This small molecule binds to this protein.
Small molecule (SMILES): CS(=O)(=O)c1ccc(-c2nn(-c3ccc(C#N)cc3)cc2C(=O)Nc2cccc(F)c2)cc1

Binding-site contacts:
Ligand atom C27 contacts residue ASN450 of chain 1.C at 3.6 Å.
Ligand atom F24 contacts residue TRP170 of chain 1.C at 3.1 Å.
Ligand atom O03 contacts residue PHE163 of chain 1.C at 3.1 Å.
Ligand atom C09 contacts residue PHE163 of chain 1.C at 3.5 Å (hydrophobic).
Ligand atom C19 contacts residue LEU452 of chain 1.C at 3.4 Å (hydrophobic).
Ligand atom C23 contacts residue GLY117 of chain 1.C at 3.8 Å.
Ligand atom N33 contacts residue GLN285 of chain 1.C at 3.3 Å.
Ligand atom C14 contacts residue ASN450 of chain 1.C at 3.6 Å.
Ligand atom C15 contacts residue ASN450 of chain 1.C at 3.8 Å.
Ligand atom N13 contacts residue ASN450 of chain 1.C at 3.6 Å.
Ligand atom C01 contacts residue NAD1 of chain 1.I at 3.5 Å.
Ligand atom F24 contacts residue THR121 of chain 1.C at 3.3 Å.
Ligand atom O17 contacts residue LEU452 of chain 1.C at 3.7 Å.
Ligand atom C22 contacts residue ALA454 of chain 1.C at 3.3 Å (hydrophobic).
Ligand atom N12 contacts residue PHE289 of chain 1.C at 3.3 Å.
Ligand atom C31 contacts residue VAL113 of chain 1.C at 3.7 Å (hydrophobic).
Ligand atom C20 contacts residue LEU452 of chain 1.C at 3.2 Å (hydrophobic).
Ligand atom C06 contacts residue THR296 of chain 1.C at 3.2 Å.
Ligand atom O04 contacts residue CYS294 of chain 1.C at 3.7 Å.
Ligand atom N12 contacts residue ASN450 of chain 1.C at 3.8 Å.
Ligand atom C07 contacts residue ASN450 of chain 1.C at 3.3 Å.
Ligand atom C05 contacts residue PHE163 of chain 1.C at 3.8 Å (hydrophobic).
Ligand atom C27 contacts residue PHE289 of chain 1.C at 3.6 Å (hydrophobic).
Ligand atom C07 contacts residue LEU452 of chain 1.C at 3.5 Å (hydrophobic).
Ligand atom C22 contacts residue ASN453 of chain 1.C at 3.5 Å.
Ligand atom O04 contacts residue THR296 of chain 1.C at 3.5 Å (h-bond).
Ligand atom O03 contacts residue ASN162 of chain 1.C at 3.3 Å (h-bond).
Ligand atom O04 contacts residue CYS295 of chain 1.C at 3.0 Å (h-bond).
Ligand atom C10 contacts residue PHE163 of chain 1.C at 3.4 Å (hydrophobic).
Ligand atom C14 contacts residue VAL113 of chain 1.C at 3.5 Å (hydrophobic).
Ligand atom C06 contacts residue ASN450 of chain 1.C at 3.7 Å.
Ligand atom C28 contacts residue PHE289 of chain 1.C at 3.4 Å (hydrophobic).
Ligand atom O03 contacts residue NAD1 of chain 1.I at 3.5 Å.
Ligand atom C26 contacts residue PHE289 of chain 1.C at 3.7 Å (hydrophobic).
Ligand atom C21 contacts residue LEU452 of chain 1.C at 3.7 Å (hydrophobic).
Ligand atom C01 contacts residue CYS295 of chain 1.C at 3.7 Å (hydrophobic).
Ligand atom C01 contacts residue PHE458 of chain 1.C at 3.6 Å (hydrophobic).
Ligand atom N18 contacts residue LEU452 of chain 1.C at 3.7 Å.
Ligand atom O03 contacts residue MET167 of chain 1.C at 3.3 Å.
Ligand atom C21 contacts residue ASN453 of chain 1.C at 3.8 Å.

Sequence of chain 1.C:
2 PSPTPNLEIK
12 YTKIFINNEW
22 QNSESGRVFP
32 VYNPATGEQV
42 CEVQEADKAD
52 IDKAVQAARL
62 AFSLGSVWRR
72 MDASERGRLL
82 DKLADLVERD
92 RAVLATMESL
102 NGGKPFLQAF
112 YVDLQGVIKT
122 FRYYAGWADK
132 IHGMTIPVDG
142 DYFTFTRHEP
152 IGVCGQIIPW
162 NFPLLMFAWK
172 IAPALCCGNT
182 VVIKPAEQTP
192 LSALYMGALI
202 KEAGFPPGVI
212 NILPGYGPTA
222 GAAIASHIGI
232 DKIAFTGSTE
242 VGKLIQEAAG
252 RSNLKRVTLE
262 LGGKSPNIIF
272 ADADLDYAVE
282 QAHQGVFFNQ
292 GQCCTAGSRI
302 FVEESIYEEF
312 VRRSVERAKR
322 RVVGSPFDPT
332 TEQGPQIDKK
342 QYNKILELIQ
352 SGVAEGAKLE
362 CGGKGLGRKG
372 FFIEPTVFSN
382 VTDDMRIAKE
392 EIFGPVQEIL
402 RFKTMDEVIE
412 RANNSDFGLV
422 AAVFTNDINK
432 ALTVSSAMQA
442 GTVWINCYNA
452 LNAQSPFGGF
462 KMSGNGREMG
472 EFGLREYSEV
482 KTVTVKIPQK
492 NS